The protein below binds the small molecule below.
Small molecule (SMILES): CC(=O)N[C@@H](CS)C(=O)N[C@H](C(=O)N[C@H](C=O)CCCCN)C(C)C

Sequence of chain 1.B:
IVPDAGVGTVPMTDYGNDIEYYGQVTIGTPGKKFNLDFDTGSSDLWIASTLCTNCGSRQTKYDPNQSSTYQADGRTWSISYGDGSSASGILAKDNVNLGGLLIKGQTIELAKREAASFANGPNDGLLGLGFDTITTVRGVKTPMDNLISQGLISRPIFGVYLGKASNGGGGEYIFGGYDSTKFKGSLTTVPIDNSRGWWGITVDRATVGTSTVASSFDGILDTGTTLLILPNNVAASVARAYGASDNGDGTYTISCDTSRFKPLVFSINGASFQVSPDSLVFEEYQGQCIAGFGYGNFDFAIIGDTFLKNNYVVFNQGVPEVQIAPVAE

Binding-site contacts:
Ligand atom CB contacts residue GLY224 of chain 1.B at 3.5 Å.
Ligand atom CA contacts residue ASP83 of chain 1.B at 3.4 Å.
Ligand atom O contacts residue GLY82 of chain 1.B at 3.1 Å (h-bond).
Ligand atom CD contacts residue CHX1 of chain 1.G at 3.6 Å.
Ligand atom C contacts residue THR226 of chain 1.B at 3.7 Å.
Ligand atom O contacts residue THR226 of chain 1.B at 2.9 Å (h-bond).
Ligand atom CE contacts residue ASP83 of chain 1.B at 3.6 Å.
Ligand atom O contacts residue ASP222 of chain 1.B at 2.6 Å (salt-bridge).
Ligand atom CB contacts residue ASP39 of chain 1.B at 3.4 Å.
Ligand atom NZ contacts residue CHX1 of chain 1.G at 1.4 Å.
Ligand atom N contacts residue THR225 of chain 1.B at 3.5 Å (h-bond).
Ligand atom N contacts residue GLY224 of chain 1.B at 3.2 Å (h-bond).
Ligand atom SG contacts residue CHX1 of chain 1.G at 1.8 Å.
Ligand atom O contacts residue ASP83 of chain 1.B at 2.9 Å (salt-bridge).
Ligand atom CA contacts residue THR226 of chain 1.B at 3.8 Å.
Ligand atom CE contacts residue CHX1 of chain 1.G at 2.5 Å.
Ligand atom C contacts residue ASP222 of chain 1.B at 3.5 Å.
Ligand atom CA contacts residue THR225 of chain 1.B at 3.4 Å.
Ligand atom O contacts residue TYR81 of chain 1.B at 3.6 Å.
Ligand atom CG contacts residue ASP83 of chain 1.B at 3.6 Å.
Ligand atom N contacts residue THR226 of chain 1.B at 2.8 Å (h-bond).
Ligand atom CE contacts residue PHE118 of chain 1.B at 3.5 Å (hydrophobic).
Ligand atom C contacts residue ASP83 of chain 1.B at 3.7 Å.
Ligand atom O contacts residue THR225 of chain 1.B at 3.3 Å.
Ligand atom CG1 contacts residue THR225 of chain 1.B at 3.8 Å.
Ligand atom CB contacts residue THR226 of chain 1.B at 3.4 Å.
Ligand atom CB contacts residue CHX1 of chain 1.G at 2.8 Å.
Ligand atom N contacts residue ASP83 of chain 1.B at 2.8 Å (salt-bridge).
Ligand atom CB contacts residue TYR81 of chain 1.B at 3.7 Å (hydrophobic).
Ligand atom O contacts residue GLY224 of chain 1.B at 3.6 Å.
Ligand atom O contacts residue ASP39 of chain 1.B at 2.6 Å (salt-bridge).
Ligand atom CA contacts residue THR226 of chain 1.B at 3.6 Å.
Ligand atom CB contacts residue ASP83 of chain 1.B at 3.7 Å.
Ligand atom NZ contacts residue ASP83 of chain 1.B at 2.7 Å (salt-bridge).
Ligand atom O contacts residue GLY41 of chain 1.B at 3.7 Å.
Ligand atom CE contacts residue SER85 of chain 1.B at 3.6 Å.
Ligand atom C contacts residue ASP83 of chain 1.B at 3.6 Å.
Ligand atom CG2 contacts residue ILE229 of chain 1.B at 3.6 Å (hydrophobic).
Ligand atom C contacts residue ASP39 of chain 1.B at 3.3 Å.
Ligand atom CA contacts residue CHX1 of chain 1.G at 3.3 Å.